Binding-site contacts:
Ligand atom C8 contacts residue GLY403 of chain 2.A at 3.9 Å.
Ligand atom C6 contacts residue ASN407 of chain 2.A at 4.4 Å.
Ligand atom C4 contacts residue ASN407 of chain 2.A at 4.2 Å.
Ligand atom C3 contacts residue ASN407 of chain 2.A at 3.8 Å.
Ligand atom N2 contacts residue ASN407 of chain 2.A at 3.0 Å (h-bond).
Ligand atom N2 contacts residue GLY403 of chain 2.A at 4.4 Å.
Ligand atom C2 contacts residue ASN407 of chain 2.A at 2.5 Å.
Ligand atom C7 contacts residue GLY403 of chain 2.A at 4.4 Å.
Ligand atom O7 contacts residue ASN407 of chain 2.A at 3.9 Å.
Ligand atom C7 contacts residue LYS400 of chain 2.A at 4.3 Å.
Ligand atom C8 contacts residue VAL398 of chain 2.A at 4.4 Å (hydrophobic).
Ligand atom O7 contacts residue LYS400 of chain 2.A at 4.0 Å.
Ligand atom C5 contacts residue ASN407 of chain 2.A at 3.7 Å.
Ligand atom C1 contacts residue ASN407 of chain 2.A at 1.4 Å.
Ligand atom C7 contacts residue ASN407 of chain 2.A at 3.6 Å.
Ligand atom O7 contacts residue ASN404 of chain 2.A at 4.0 Å.
Ligand atom C8 contacts residue ASN404 of chain 2.A at 4.2 Å.
Ligand atom O5 contacts residue ASN407 of chain 2.A at 2.4 Å (h-bond).
Ligand atom O6 contacts residue ASN407 of chain 2.A at 4.3 Å.
Ligand atom C8 contacts residue LYS400 of chain 2.A at 3.7 Å.

Sequence of chain 2.A:
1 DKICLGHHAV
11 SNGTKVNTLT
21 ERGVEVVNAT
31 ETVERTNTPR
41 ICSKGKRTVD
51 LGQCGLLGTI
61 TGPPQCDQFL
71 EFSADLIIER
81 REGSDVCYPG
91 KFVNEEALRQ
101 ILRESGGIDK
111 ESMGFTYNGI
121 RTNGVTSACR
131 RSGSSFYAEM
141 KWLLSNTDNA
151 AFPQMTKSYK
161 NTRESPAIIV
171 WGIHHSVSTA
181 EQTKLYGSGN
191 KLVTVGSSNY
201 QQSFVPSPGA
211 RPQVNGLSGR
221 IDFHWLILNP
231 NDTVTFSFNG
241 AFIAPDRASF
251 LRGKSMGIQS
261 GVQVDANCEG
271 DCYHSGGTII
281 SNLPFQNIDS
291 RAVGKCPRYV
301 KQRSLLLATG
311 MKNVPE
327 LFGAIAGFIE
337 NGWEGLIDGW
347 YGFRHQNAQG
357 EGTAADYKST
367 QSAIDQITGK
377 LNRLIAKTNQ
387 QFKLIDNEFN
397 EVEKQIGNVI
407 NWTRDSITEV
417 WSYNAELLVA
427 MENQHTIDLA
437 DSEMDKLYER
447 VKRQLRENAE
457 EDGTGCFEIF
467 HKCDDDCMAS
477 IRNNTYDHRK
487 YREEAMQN

The protein below binds the small molecule below.
Small molecule (SMILES): CC(=O)N[C@@H]1[C@@H](O)[C@H](O)[C@@H](CO)O[C@H]1O